Binding-site contacts:
Ligand atom O3 contacts residue ASN249 of chain 1.A at 2.7 Å (h-bond).
Ligand atom C6 contacts residue THR310 of chain 1.A at 3.6 Å.
Ligand atom O5 contacts residue GLY312 of chain 1.A at 3.6 Å (h-bond).
Ligand atom O3 contacts residue GLN311 of chain 1.A at 3.3 Å.
Ligand atom O6 contacts residue ILE285 of chain 1.A at 2.8 Å (h-bond).
Ligand atom O2 contacts residue LEU296 of chain 1.A at 3.5 Å.
Ligand atom C1 contacts residue ASN120 of chain 3.A at 1.5 Å.
Ligand atom C2 contacts residue ASN120 of chain 3.A at 2.4 Å.
Ligand atom C4 contacts residue ILE287 of chain 1.A at 3.7 Å (hydrophobic).
Ligand atom O6 contacts residue THR310 of chain 1.A at 3.5 Å (h-bond).
Ligand atom C3 contacts residue GLY312 of chain 1.A at 3.1 Å.
Ligand atom O2 contacts residue GLY312 of chain 1.A at 3.1 Å.
Ligand atom C6 contacts residue LEU373 of chain 1.A at 3.3 Å (hydrophobic).
Ligand atom O6 contacts residue ASP250 of chain 1.A at 2.6 Å (salt-bridge).
Ligand atom O5 contacts residue ARG283 of chain 1.A at 3.1 Å (salt-bridge).
Ligand atom N2 contacts residue ASN120 of chain 3.A at 2.8 Å (h-bond).
Ligand atom C5 contacts residue ARG283 of chain 1.A at 3.5 Å.
Ligand atom O5 contacts residue GLY374 of chain 1.A at 3.2 Å.
Ligand atom O4 contacts residue GLU294 of chain 1.A at 2.8 Å (salt-bridge).
Ligand atom C7 contacts residue ASN120 of chain 3.A at 3.5 Å.
Ligand atom O2 contacts residue ASN249 of chain 1.A at 3.2 Å (h-bond).
Ligand atom C8 contacts residue ASN119 of chain 3.A at 3.4 Å.
Ligand atom O3 contacts residue ARG283 of chain 1.A at 3.0 Å (salt-bridge).
Ligand atom C5 contacts residue THR310 of chain 1.A at 3.7 Å.
Ligand atom O6 contacts residue GLN375 of chain 1.A at 3.3 Å.
Ligand atom O5 contacts residue ASP250 of chain 1.A at 3.5 Å (salt-bridge).
Ligand atom O4 contacts residue ARG247 of chain 1.A at 3.2 Å (salt-bridge).
Ligand atom O5 contacts residue GLN375 of chain 1.A at 3.4 Å (h-bond).
Ligand atom O5 contacts residue ASN120 of chain 3.A at 2.4 Å (h-bond).
Ligand atom O4 contacts residue ILE287 of chain 1.A at 3.2 Å.
Ligand atom O3 contacts residue GLY312 of chain 1.A at 2.9 Å (h-bond).
Ligand atom C6 contacts residue GLN311 of chain 1.A at 3.6 Å.
Ligand atom O3 contacts residue ASP250 of chain 1.A at 3.0 Å (salt-bridge).
Ligand atom O3 contacts residue GLU294 of chain 1.A at 2.6 Å (salt-bridge).
Ligand atom C4 contacts residue GLU294 of chain 1.A at 3.5 Å.
Ligand atom C3 contacts residue GLU294 of chain 1.A at 3.3 Å.
Ligand atom C5 contacts residue GLN375 of chain 1.A at 3.7 Å.
Ligand atom C6 contacts residue ASP250 of chain 1.A at 3.5 Å.
Ligand atom O6 contacts residue LYS308 of chain 1.A at 2.8 Å (salt-bridge).
Ligand atom C6 contacts residue ILE285 of chain 1.A at 3.5 Å (hydrophobic).

This small molecule binds to this protein.
Small molecule (SMILES): CC(=O)N[C@H]1[C@H](O[C@H]2[C@H](O)[C@@H](NC(C)=O)CO[C@@H]2CO)O[C@H](CO)[C@@H](O[C@@H]2O[C@H](CO[C@H]3O[C@H](CO)[C@@H](O)[C@H](O)[C@@H]3O)[C@@H](O)[C@H](O[C@H]3O[C@H](CO)[C@@H](O)[C@H](O)[C@@H]3O[C@H]3O[C@H](CO)[C@@H](O)[C@H](O)[C@@H]3O[C@H]3O[C@H](CO)[C@@H](O)[C@H](O)[C@@H]3O)[C@@H]2O)[C@@H]1O

Sequence of chain 1.A:
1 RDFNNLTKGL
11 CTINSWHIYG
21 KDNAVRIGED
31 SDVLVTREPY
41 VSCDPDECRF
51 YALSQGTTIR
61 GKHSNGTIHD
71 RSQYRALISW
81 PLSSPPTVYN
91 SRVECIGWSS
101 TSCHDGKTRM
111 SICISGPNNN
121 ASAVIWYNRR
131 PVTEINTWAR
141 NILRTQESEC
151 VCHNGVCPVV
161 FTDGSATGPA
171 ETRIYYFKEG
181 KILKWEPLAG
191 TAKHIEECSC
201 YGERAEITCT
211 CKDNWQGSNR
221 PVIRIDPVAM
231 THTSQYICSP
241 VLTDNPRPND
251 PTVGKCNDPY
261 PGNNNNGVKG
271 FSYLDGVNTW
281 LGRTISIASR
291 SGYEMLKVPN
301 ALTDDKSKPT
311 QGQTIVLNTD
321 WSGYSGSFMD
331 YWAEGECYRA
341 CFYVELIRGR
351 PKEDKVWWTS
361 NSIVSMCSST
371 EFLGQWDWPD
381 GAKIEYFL

Sequence of chain 3.A:
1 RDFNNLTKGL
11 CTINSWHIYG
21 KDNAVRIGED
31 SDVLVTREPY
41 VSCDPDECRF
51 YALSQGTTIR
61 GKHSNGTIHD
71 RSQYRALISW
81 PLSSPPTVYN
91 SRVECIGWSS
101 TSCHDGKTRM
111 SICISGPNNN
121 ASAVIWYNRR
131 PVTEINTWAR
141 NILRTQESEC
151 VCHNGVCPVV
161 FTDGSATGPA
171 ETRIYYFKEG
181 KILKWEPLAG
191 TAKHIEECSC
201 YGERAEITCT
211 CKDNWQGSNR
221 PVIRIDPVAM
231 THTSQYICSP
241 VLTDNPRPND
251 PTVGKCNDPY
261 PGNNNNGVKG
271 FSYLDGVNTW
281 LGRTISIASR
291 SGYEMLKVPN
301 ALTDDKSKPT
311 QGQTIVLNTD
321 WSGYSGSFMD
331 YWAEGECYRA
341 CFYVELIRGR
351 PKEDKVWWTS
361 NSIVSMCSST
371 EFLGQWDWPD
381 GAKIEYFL